This protein binds this small molecule.
Small molecule (SMILES): CC(=O)N[C@H]1CO[C@H](CO[C@@H]2O[C@@H](C)[C@@H](O)[C@@H](O)[C@@H]2O)[C@@H](O)[C@@H]1O

Binding-site contacts:
Ligand atom C6 contacts residue GLN218 of chain 1.A at 3.0 Å.
Ligand atom O5 contacts residue THR217 of chain 1.A at 4.1 Å.
Ligand atom O5 contacts residue ASN221 of chain 1.A at 2.4 Å (h-bond).
Ligand atom C6 contacts residue NAG1 of chain 1.N at 3.8 Å.
Ligand atom C5 contacts residue ASN221 of chain 1.A at 3.7 Å.
Ligand atom C2 contacts residue GLN218 of chain 1.A at 3.7 Å.
Ligand atom C5 contacts residue GLN218 of chain 1.A at 4.1 Å.
Ligand atom C3 contacts residue NAG1 of chain 1.N at 3.2 Å.
Ligand atom O3 contacts residue THR242 of chain 1.A at 3.9 Å.
Ligand atom C1 contacts residue GLN218 of chain 1.A at 3.9 Å.
Ligand atom O6 contacts residue GLN218 of chain 1.A at 2.8 Å (h-bond).
Ligand atom C2 contacts residue ILE243 of chain 1.A at 3.9 Å (hydrophobic).
Ligand atom C4 contacts residue ARG164 of chain 1.A at 3.4 Å.
Ligand atom O2 contacts residue ILE243 of chain 1.A at 3.0 Å.
Ligand atom O2 contacts residue GLN218 of chain 1.A at 3.1 Å (h-bond).
Ligand atom C4 contacts residue NAG1 of chain 1.N at 3.2 Å.
Ligand atom C2 contacts residue ASN221 of chain 1.A at 2.5 Å.
Ligand atom O4 contacts residue GLN218 of chain 1.A at 3.0 Å.
Ligand atom O3 contacts residue NAG1 of chain 1.N at 4.1 Å.
Ligand atom O7 contacts residue THR217 of chain 1.A at 3.9 Å.
Ligand atom O3 contacts residue ILE243 of chain 1.A at 3.4 Å.
Ligand atom C1 contacts residue ASN221 of chain 1.A at 1.4 Å.
Ligand atom C2 contacts residue NAG1 of chain 1.N at 4.2 Å.
Ligand atom C3 contacts residue ILE243 of chain 1.A at 3.7 Å (hydrophobic).
Ligand atom N2 contacts residue ASN221 of chain 1.A at 2.9 Å (h-bond).
Ligand atom O6 contacts residue NAG1 of chain 1.N at 4.1 Å.
Ligand atom C6 contacts residue ASN221 of chain 1.A at 3.9 Å.
Ligand atom O5 contacts residue NAG1 of chain 1.N at 3.0 Å (h-bond).
Ligand atom C4 contacts residue ASN221 of chain 1.A at 4.2 Å.
Ligand atom O3 contacts residue ARG164 of chain 1.A at 2.8 Å (salt-bridge).
Ligand atom C5 contacts residue NAG1 of chain 1.N at 3.1 Å.
Ligand atom O2 contacts residue NAG1 of chain 1.N at 3.8 Å.
Ligand atom C4 contacts residue GLN218 of chain 1.A at 3.5 Å.
Ligand atom C3 contacts residue ASN221 of chain 1.A at 3.8 Å.
Ligand atom O3 contacts residue GLN218 of chain 1.A at 4.2 Å.
Ligand atom C3 contacts residue ARG164 of chain 1.A at 3.4 Å.
Ligand atom C1 contacts residue NAG1 of chain 1.N at 4.2 Å.
Ligand atom C7 contacts residue ASN221 of chain 1.A at 4.0 Å.
Ligand atom O4 contacts residue ARG164 of chain 1.A at 3.6 Å (salt-bridge).
Ligand atom C6 contacts residue NAG1 of chain 1.N at 3.7 Å.

Sequence of chain 1.A:
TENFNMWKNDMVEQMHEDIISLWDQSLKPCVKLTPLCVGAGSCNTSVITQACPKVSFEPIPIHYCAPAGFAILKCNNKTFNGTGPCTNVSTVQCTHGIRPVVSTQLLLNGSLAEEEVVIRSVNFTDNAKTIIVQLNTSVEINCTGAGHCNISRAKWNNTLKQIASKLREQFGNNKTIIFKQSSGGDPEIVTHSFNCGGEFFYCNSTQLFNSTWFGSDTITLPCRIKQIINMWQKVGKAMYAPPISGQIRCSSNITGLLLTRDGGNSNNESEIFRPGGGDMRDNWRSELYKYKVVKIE